Binding-site contacts:
Ligand atom N2 contacts residue SER144 of chain 2.A at 3.6 Å.
Ligand atom O1 contacts residue MET165 of chain 2.A at 3.3 Å.
Ligand atom N2 contacts residue LEU141 of chain 2.A at 3.6 Å (h-bond).
Ligand atom C10 contacts residue MET165 of chain 2.A at 4.0 Å (hydrophobic).
Ligand atom C8 contacts residue GLU166 of chain 2.A at 3.5 Å.
Ligand atom O1 contacts residue GLU166 of chain 2.A at 2.7 Å (salt-bridge).
Ligand atom O2 contacts residue MET49 of chain 2.A at 3.3 Å (h-bond).
Ligand atom C20 contacts residue HIS41 of chain 2.A at 3.7 Å.
Ligand atom C16 contacts residue HIS164 of chain 2.A at 3.9 Å.
Ligand atom C20 contacts residue MET49 of chain 2.A at 3.8 Å (hydrophobic).
Ligand atom C5 contacts residue GLU166 of chain 2.A at 3.8 Å.
Ligand atom N2 contacts residue HIS163 of chain 2.A at 2.7 Å (h-bond).
Ligand atom C16 contacts residue MET165 of chain 2.A at 4.0 Å (hydrophobic).
Ligand atom N2 contacts residue GLU166 of chain 2.A at 4.0 Å.
Ligand atom C11 contacts residue LEU141 of chain 2.A at 3.1 Å (hydrophobic).
Ligand atom C19 contacts residue GLN189 of chain 2.A at 3.5 Å.
Ligand atom C1 contacts residue CYS145 of chain 2.A at 2.5 Å (hydrophobic).
Ligand atom C19 contacts residue ARG188 of chain 2.A at 3.8 Å.
Ligand atom C13 contacts residue LEU141 of chain 2.A at 3.9 Å (hydrophobic).
Ligand atom C11 contacts residue GLU166 of chain 2.A at 3.9 Å.
Ligand atom C12 contacts residue PHE140 of chain 2.A at 3.5 Å (hydrophobic).
Ligand atom C13 contacts residue ASN142 of chain 2.A at 3.5 Å.
Ligand atom O contacts residue ASN142 of chain 2.A at 3.1 Å (h-bond).
Ligand atom C12 contacts residue LEU141 of chain 2.A at 3.3 Å (hydrophobic).
Ligand atom C6 contacts residue GLN189 of chain 2.A at 3.6 Å.
Ligand atom C contacts residue GLY143 of chain 2.A at 3.7 Å.
Ligand atom C11 contacts residue SER144 of chain 2.A at 3.8 Å.
Ligand atom C12 contacts residue GLU166 of chain 2.A at 3.7 Å.
Ligand atom N3 contacts residue MET49 of chain 2.A at 3.9 Å.
Ligand atom C18 contacts residue MET165 of chain 2.A at 3.7 Å (hydrophobic).
Ligand atom O contacts residue GLY143 of chain 2.A at 3.8 Å.
Ligand atom C7 contacts residue GLU166 of chain 2.A at 3.1 Å.
Ligand atom C4 contacts residue GLU166 of chain 2.A at 3.8 Å.
Ligand atom C11 contacts residue HIS163 of chain 2.A at 3.6 Å.
Ligand atom C10 contacts residue GLU166 of chain 2.A at 3.7 Å.
Ligand atom C1 contacts residue HIS41 of chain 2.A at 3.6 Å.
Ligand atom C contacts residue CYS145 of chain 2.A at 1.8 Å (hydrophobic).
Ligand atom C2 contacts residue CYS145 of chain 2.A at 3.6 Å (hydrophobic).
Ligand atom C11 contacts residue PHE140 of chain 2.A at 3.4 Å (hydrophobic).
Ligand atom C10 contacts residue HIS163 of chain 2.A at 3.6 Å.

Sequence of chain 2.A:
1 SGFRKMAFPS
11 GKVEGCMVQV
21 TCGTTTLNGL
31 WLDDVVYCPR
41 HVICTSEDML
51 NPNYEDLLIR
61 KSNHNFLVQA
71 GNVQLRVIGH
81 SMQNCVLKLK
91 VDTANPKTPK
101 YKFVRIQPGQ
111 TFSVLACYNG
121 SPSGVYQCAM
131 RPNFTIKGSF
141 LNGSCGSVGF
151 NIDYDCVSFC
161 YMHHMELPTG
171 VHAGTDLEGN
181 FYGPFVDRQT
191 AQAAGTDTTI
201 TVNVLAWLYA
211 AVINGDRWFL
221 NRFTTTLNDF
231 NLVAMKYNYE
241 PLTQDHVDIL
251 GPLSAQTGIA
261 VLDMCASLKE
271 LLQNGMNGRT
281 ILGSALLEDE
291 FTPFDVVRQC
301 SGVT

Sequence of chain 1.A:
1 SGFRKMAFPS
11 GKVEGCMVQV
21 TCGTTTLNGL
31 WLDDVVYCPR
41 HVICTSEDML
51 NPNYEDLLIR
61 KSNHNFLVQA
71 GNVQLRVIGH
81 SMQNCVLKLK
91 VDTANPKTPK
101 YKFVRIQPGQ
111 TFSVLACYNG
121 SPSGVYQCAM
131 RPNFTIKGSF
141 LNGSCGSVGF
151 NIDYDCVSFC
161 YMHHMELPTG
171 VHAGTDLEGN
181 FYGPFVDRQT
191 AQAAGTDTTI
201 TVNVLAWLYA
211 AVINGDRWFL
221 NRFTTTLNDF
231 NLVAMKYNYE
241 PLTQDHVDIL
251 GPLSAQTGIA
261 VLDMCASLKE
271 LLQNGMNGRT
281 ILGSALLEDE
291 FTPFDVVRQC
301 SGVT

A protein and the small-molecule ligand that binds it are described below.
Small molecule (SMILES): CCC(=O)N(c1cc(C(C)(C)C)on1)[C@@H](C(=O)NC(C)(C)C)c1cccnc1